A small-molecule ligand and the protein it binds are described below.
Small molecule (SMILES): CC(=O)N[C@@H]1[C@@H](O)[C@H](O)[C@@H](CO)O[C@H]1O

Sequence of chain 49.I:
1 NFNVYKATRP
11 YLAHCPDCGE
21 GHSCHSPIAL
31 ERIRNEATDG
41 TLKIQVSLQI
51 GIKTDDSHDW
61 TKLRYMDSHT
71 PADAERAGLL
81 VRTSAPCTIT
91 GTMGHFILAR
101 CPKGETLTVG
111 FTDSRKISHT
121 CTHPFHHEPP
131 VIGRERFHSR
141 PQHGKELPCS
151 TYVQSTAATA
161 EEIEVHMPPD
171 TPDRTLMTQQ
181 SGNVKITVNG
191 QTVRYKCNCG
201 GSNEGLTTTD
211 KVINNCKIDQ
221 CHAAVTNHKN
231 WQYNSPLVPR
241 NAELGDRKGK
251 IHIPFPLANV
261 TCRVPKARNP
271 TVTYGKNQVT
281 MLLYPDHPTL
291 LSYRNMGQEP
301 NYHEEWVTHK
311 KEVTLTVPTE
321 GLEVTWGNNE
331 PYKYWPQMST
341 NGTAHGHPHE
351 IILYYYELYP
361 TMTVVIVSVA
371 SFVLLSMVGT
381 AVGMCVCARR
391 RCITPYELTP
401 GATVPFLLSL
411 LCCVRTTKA

Sequence of chain 49.B:
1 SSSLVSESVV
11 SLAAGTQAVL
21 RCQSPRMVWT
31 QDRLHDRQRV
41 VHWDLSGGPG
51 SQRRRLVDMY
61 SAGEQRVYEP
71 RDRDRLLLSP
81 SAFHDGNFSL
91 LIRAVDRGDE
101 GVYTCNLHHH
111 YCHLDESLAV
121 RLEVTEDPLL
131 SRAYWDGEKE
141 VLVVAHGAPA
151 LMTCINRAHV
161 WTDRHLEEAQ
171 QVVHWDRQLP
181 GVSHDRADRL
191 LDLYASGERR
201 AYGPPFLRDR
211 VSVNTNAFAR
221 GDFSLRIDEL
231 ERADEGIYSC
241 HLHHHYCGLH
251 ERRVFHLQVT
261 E

Binding-site contacts:
Ligand atom C8 contacts residue GLU198 of chain 49.B at 4.1 Å.
Ligand atom O6 contacts residue LYS115 of chain 49.H at 3.7 Å.
Ligand atom C8 contacts residue ASN259 of chain 49.I at 4.4 Å.
Ligand atom C2 contacts residue ASN259 of chain 49.I at 2.4 Å.
Ligand atom O6 contacts residue ASN259 of chain 49.I at 4.5 Å.
Ligand atom C6 contacts residue LYS115 of chain 49.H at 4.3 Å.
Ligand atom O5 contacts residue ASN259 of chain 49.I at 2.3 Å (h-bond).
Ligand atom C4 contacts residue LYS115 of chain 49.H at 4.5 Å.
Ligand atom O5 contacts residue THR116 of chain 49.H at 4.3 Å.
Ligand atom C3 contacts residue ASN259 of chain 49.I at 3.8 Å.
Ligand atom C1 contacts residue ASN259 of chain 49.I at 1.4 Å.
Ligand atom C7 contacts residue ASN259 of chain 49.I at 3.1 Å.
Ligand atom O6 contacts residue THR116 of chain 49.H at 3.5 Å.
Ligand atom C4 contacts residue ASN259 of chain 49.I at 4.1 Å.
Ligand atom C5 contacts residue ASN259 of chain 49.I at 3.6 Å.
Ligand atom N2 contacts residue ASN259 of chain 49.I at 3.0 Å (h-bond).
Ligand atom O7 contacts residue LYS181 of chain 49.H at 4.1 Å.
Ligand atom O7 contacts residue ASN259 of chain 49.I at 2.8 Å (h-bond).

Sequence of chain 49.H:
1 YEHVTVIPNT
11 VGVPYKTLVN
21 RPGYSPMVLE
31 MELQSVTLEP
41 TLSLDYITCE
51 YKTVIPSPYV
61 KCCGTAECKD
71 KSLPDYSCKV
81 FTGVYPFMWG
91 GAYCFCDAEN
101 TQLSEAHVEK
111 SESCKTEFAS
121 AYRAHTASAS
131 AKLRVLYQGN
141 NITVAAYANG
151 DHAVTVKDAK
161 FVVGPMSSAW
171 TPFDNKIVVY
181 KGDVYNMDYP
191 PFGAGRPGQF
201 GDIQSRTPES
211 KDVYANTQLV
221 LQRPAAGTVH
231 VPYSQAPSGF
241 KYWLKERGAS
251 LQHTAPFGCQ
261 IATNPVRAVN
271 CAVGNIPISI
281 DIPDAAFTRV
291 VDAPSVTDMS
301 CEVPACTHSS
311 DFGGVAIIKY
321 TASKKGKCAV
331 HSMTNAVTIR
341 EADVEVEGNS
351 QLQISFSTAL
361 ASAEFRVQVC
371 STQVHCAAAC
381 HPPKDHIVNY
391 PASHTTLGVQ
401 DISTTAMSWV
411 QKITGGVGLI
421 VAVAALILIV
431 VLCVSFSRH